Binding-site contacts:
Ligand atom C5 contacts residue ASN114 of chain 1.B at 3.7 Å.
Ligand atom C1 contacts residue ASN114 of chain 1.B at 1.4 Å.
Ligand atom N2 contacts residue ASN114 of chain 1.B at 2.8 Å (h-bond).
Ligand atom N2 contacts residue THR112 of chain 1.B at 4.4 Å.
Ligand atom O7 contacts residue ASN114 of chain 1.B at 4.3 Å.
Ligand atom O5 contacts residue ASN114 of chain 1.B at 2.5 Å (h-bond).
Ligand atom C7 contacts residue ASN114 of chain 1.B at 3.8 Å.
Ligand atom C3 contacts residue ASN114 of chain 1.B at 3.8 Å.
Ligand atom C8 contacts residue THR112 of chain 1.B at 4.0 Å.
Ligand atom C2 contacts residue ASN114 of chain 1.B at 2.4 Å.
Ligand atom C4 contacts residue ASN114 of chain 1.B at 4.3 Å.

The protein below binds the small molecule below.
Small molecule (SMILES): CC(=O)N[C@@H]1[C@@H](O)[C@H](O)[C@@H](CO)O[C@H]1O

Sequence of chain 1.B:
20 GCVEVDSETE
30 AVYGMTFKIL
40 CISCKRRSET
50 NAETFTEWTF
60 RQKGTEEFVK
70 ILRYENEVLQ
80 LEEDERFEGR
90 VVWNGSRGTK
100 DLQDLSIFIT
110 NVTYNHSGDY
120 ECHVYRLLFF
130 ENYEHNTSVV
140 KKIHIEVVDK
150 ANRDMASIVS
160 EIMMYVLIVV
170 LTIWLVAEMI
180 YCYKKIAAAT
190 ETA